This protein binds this small molecule.
Small molecule (SMILES): OC[C@H]1OC=C[C@@H](O)[C@@H]1O

Sequence of chain 1.B:
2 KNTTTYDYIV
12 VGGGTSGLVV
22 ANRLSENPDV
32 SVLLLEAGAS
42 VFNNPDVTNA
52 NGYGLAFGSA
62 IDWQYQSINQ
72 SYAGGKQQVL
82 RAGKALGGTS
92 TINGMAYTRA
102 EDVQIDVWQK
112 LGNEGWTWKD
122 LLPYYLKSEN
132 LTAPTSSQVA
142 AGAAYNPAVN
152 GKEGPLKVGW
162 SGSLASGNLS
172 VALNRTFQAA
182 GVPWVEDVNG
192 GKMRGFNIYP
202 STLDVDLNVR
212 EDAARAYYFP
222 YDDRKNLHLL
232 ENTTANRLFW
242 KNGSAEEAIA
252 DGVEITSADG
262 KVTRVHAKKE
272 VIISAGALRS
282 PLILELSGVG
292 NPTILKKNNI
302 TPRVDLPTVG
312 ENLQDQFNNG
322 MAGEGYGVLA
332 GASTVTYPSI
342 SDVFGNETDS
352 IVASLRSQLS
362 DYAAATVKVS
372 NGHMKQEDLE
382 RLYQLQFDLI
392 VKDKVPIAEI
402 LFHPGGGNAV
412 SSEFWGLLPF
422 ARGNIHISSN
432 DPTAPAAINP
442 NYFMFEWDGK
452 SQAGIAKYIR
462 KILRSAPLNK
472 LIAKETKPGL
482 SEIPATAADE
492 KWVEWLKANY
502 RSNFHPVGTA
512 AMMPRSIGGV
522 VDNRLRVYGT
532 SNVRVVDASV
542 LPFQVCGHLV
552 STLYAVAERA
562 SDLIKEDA

Binding-site contacts:
Ligand atom C6 contacts residue LEU402 of chain 1.B at 3.7 Å (hydrophobic).
Ligand atom C1 contacts residue ASN504 of chain 1.B at 4.2 Å.
Ligand atom C4 contacts residue ASN319 of chain 1.B at 4.2 Å.
Ligand atom O6 contacts residue ALA97 of chain 1.B at 4.0 Å.
Ligand atom C3 contacts residue ASN504 of chain 1.B at 3.5 Å.
Ligand atom C3 contacts residue ARG502 of chain 1.B at 3.9 Å.
Ligand atom C5 contacts residue TYR54 of chain 1.B at 3.6 Å (hydrophobic).
Ligand atom O3 contacts residue ARG502 of chain 1.B at 2.8 Å (salt-bridge).
Ligand atom C4 contacts residue ASN504 of chain 1.B at 4.2 Å.
Ligand atom O3 contacts residue ASN319 of chain 1.B at 3.4 Å (h-bond).
Ligand atom O5 contacts residue FAD1 of chain 1.K at 3.1 Å (h-bond).
Ligand atom C1 contacts residue HIS549 of chain 1.B at 3.4 Å.
Ligand atom O5 contacts residue HIS549 of chain 1.B at 3.0 Å.
Ligand atom O3 contacts residue ASN504 of chain 1.B at 2.6 Å (h-bond).
Ligand atom C5 contacts residue FAD1 of chain 1.K at 3.5 Å.
Ligand atom O5 contacts residue TRP416 of chain 1.B at 4.2 Å.
Ligand atom C4 contacts residue TYR54 of chain 1.B at 3.4 Å (hydrophobic).
Ligand atom O3 contacts residue PHE505 of chain 1.B at 4.3 Å.
Ligand atom C3 contacts residue TYR54 of chain 1.B at 3.4 Å (hydrophobic).
Ligand atom O6 contacts residue FAD1 of chain 1.K at 3.1 Å (h-bond).
Ligand atom C4 contacts residue TRP416 of chain 1.B at 4.2 Å (hydrophobic).
Ligand atom C4 contacts residue GLU414 of chain 1.B at 3.5 Å.
Ligand atom O4 contacts residue GLU414 of chain 1.B at 2.7 Å (salt-bridge).
Ligand atom O4 contacts residue TYR54 of chain 1.B at 2.6 Å (h-bond).
Ligand atom C6 contacts residue GLU414 of chain 1.B at 3.5 Å.
Ligand atom C2 contacts residue ASN504 of chain 1.B at 3.2 Å.
Ligand atom C3 contacts residue FAD1 of chain 1.K at 4.0 Å.
Ligand atom C5 contacts residue HIS549 of chain 1.B at 4.1 Å.
Ligand atom C1 contacts residue FAD1 of chain 1.K at 3.1 Å.
Ligand atom O4 contacts residue ARG502 of chain 1.B at 3.1 Å (salt-bridge).
Ligand atom O3 contacts residue TYR54 of chain 1.B at 4.2 Å.
Ligand atom O6 contacts residue GLY95 of chain 1.B at 3.6 Å.
Ligand atom C6 contacts residue HIS549 of chain 1.B at 4.0 Å.
Ligand atom O4 contacts residue ASN319 of chain 1.B at 4.2 Å.
Ligand atom C4 contacts residue ARG502 of chain 1.B at 4.0 Å.
Ligand atom C6 contacts residue TYR54 of chain 1.B at 4.2 Å (hydrophobic).
Ligand atom C2 contacts residue FAD1 of chain 1.K at 3.5 Å.
Ligand atom O6 contacts residue HIS549 of chain 1.B at 3.9 Å.
Ligand atom C6 contacts residue FAD1 of chain 1.K at 4.2 Å.
Ligand atom O6 contacts residue LEU402 of chain 1.B at 4.3 Å.